Sequence of chain 2.A:
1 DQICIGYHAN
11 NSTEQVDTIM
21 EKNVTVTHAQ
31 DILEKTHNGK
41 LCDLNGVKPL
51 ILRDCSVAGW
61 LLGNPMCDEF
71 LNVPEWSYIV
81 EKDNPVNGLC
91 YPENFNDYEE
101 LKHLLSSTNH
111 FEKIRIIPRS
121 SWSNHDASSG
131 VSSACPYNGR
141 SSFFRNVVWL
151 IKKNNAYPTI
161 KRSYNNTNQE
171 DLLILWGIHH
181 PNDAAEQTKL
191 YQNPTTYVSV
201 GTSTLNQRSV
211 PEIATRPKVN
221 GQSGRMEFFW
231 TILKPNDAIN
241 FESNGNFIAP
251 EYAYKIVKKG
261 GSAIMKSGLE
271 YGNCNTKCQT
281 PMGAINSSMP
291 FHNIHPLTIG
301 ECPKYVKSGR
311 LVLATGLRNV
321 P

Binding-site contacts:
Ligand atom C8 contacts residue LYS22 of chain 2.A at 3.8 Å.
Ligand atom C8 contacts residue ASN23 of chain 2.A at 3.6 Å.
Ligand atom C4 contacts residue ASN23 of chain 2.A at 4.2 Å.
Ligand atom C1 contacts residue ASN23 of chain 2.A at 1.4 Å.
Ligand atom C7 contacts residue ASN23 of chain 2.A at 3.4 Å.
Ligand atom N2 contacts residue ASN23 of chain 2.A at 2.8 Å (h-bond).
Ligand atom O5 contacts residue GLN15 of chain 2.A at 3.7 Å.
Ligand atom O5 contacts residue ASN23 of chain 2.A at 2.4 Å (h-bond).
Ligand atom C2 contacts residue ASN23 of chain 2.A at 2.5 Å.
Ligand atom C5 contacts residue ASN23 of chain 2.A at 3.7 Å.
Ligand atom O7 contacts residue ASN23 of chain 2.A at 4.2 Å.
Ligand atom C6 contacts residue GLN15 of chain 2.A at 4.4 Å.
Ligand atom C3 contacts residue ASN23 of chain 2.A at 3.8 Å.

This protein binds this small molecule.
Small molecule (SMILES): CC(=O)N[C@@H]1[C@@H](O)[C@H](O)[C@@H](CO)O[C@H]1O